Sequence of chain 1.A:
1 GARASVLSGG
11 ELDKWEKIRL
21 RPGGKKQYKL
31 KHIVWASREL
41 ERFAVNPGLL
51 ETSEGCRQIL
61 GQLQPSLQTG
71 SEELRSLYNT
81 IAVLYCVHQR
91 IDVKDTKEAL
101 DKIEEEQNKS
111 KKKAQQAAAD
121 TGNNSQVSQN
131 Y

This small molecule binds to this protein.
Small molecule (SMILES): CCCCCCCC(=O)OC[C@H](COP(=O)(O)O[C@@H]1[C@H](O)[C@H](O)[C@@H](OP(=O)(O)O)[C@H](OP(=O)(O)O)[C@H]1O)OC(=O)CCCCCCC

Binding-site contacts:
Ligand atom O43 contacts residue ARG21 of chain 1.A at 3.1 Å (salt-bridge).
Ligand atom O2C contacts residue TRP35 of chain 1.A at 2.9 Å (h-bond).
Ligand atom C7A contacts residue ASN79 of chain 1.A at 3.8 Å.
Ligand atom O3C contacts residue TRP35 of chain 1.A at 2.9 Å.
Ligand atom O1A contacts residue SER76 of chain 1.A at 3.1 Å.
Ligand atom C7A contacts residue LEU20 of chain 1.A at 3.8 Å (hydrophobic).
Ligand atom C5A contacts residue SER76 of chain 1.A at 4.0 Å.
Ligand atom O12 contacts residue LYS26 of chain 1.A at 3.9 Å.
Ligand atom C2A contacts residue TRP35 of chain 1.A at 4.3 Å (hydrophobic).
Ligand atom C5A contacts residue ASN79 of chain 1.A at 3.8 Å.
Ligand atom C6A contacts residue LEU20 of chain 1.A at 3.5 Å (hydrophobic).
Ligand atom C3A contacts residue THR80 of chain 1.A at 3.0 Å.
Ligand atom C6A contacts residue TYR28 of chain 1.A at 4.0 Å (hydrophobic).
Ligand atom C1A contacts residue TRP35 of chain 1.A at 3.3 Å (hydrophobic).
Ligand atom C1B contacts residue TRP35 of chain 1.A at 4.1 Å (hydrophobic).
Ligand atom C2A contacts residue THR80 of chain 1.A at 4.3 Å.
Ligand atom C4A contacts residue THR80 of chain 1.A at 3.0 Å.
Ligand atom O1A contacts residue TRP35 of chain 1.A at 3.1 Å.
Ligand atom O41 contacts residue ARG21 of chain 1.A at 3.1 Å.
Ligand atom C5A contacts residue THR80 of chain 1.A at 4.3 Å.
Ligand atom C1A contacts residue SER76 of chain 1.A at 4.1 Å.
Ligand atom C2 contacts residue LYS26 of chain 1.A at 4.0 Å.
Ligand atom C5A contacts residue LEU20 of chain 1.A at 4.4 Å (hydrophobic).
Ligand atom C8A contacts residue LEU20 of chain 1.A at 3.4 Å (hydrophobic).
Ligand atom P4 contacts residue ARG21 of chain 1.A at 3.6 Å.
Ligand atom C6A contacts residue ASN79 of chain 1.A at 4.0 Å.
Ligand atom P1 contacts residue LYS26 of chain 1.A at 3.8 Å.
Ligand atom C1C contacts residue TRP35 of chain 1.A at 3.9 Å (hydrophobic).
Ligand atom C3C contacts residue TRP35 of chain 1.A at 3.3 Å (hydrophobic).
Ligand atom C4A contacts residue TYR28 of chain 1.A at 4.1 Å (hydrophobic).
Ligand atom C2A contacts residue HIS32 of chain 1.A at 4.1 Å.
Ligand atom C8A contacts residue ASN79 of chain 1.A at 3.2 Å.
Ligand atom O11 contacts residue LYS26 of chain 1.A at 2.8 Å (salt-bridge).
Ligand atom C4A contacts residue LEU20 of chain 1.A at 4.1 Å (hydrophobic).
Ligand atom O51 contacts residue ARG75 of chain 1.A at 3.3 Å (salt-bridge).
Ligand atom C3A contacts residue TRP35 of chain 1.A at 4.1 Å (hydrophobic).
Ligand atom C4A contacts residue ASN79 of chain 1.A at 4.3 Å.
Ligand atom C2C contacts residue TRP35 of chain 1.A at 3.6 Å (hydrophobic).
Ligand atom C3A contacts residue SER76 of chain 1.A at 3.6 Å.
Ligand atom C4A contacts residue SER76 of chain 1.A at 3.7 Å.